This protein binds this small molecule.
Small molecule (SMILES): CC(=O)N[C@@H]1[C@@H](O)[C@H](O)[C@@H](CO)O[C@H]1O

Binding-site contacts:
Ligand atom C5 contacts residue ASN156 of chain 10.B at 3.6 Å.
Ligand atom C2 contacts residue ASN156 of chain 10.B at 2.4 Å.
Ligand atom C8 contacts residue PHE168 of chain 10.B at 4.4 Å (hydrophobic).
Ligand atom C1 contacts residue ASN156 of chain 10.B at 1.4 Å.
Ligand atom O7 contacts residue ASN156 of chain 10.B at 3.7 Å.
Ligand atom C4 contacts residue ASN156 of chain 10.B at 4.2 Å.
Ligand atom N2 contacts residue ASN156 of chain 10.B at 2.9 Å (h-bond).
Ligand atom C7 contacts residue ASN156 of chain 10.B at 3.5 Å.
Ligand atom O5 contacts residue ASN156 of chain 10.B at 2.3 Å (h-bond).
Ligand atom C3 contacts residue ASN156 of chain 10.B at 3.8 Å.

Sequence of chain 10.B:
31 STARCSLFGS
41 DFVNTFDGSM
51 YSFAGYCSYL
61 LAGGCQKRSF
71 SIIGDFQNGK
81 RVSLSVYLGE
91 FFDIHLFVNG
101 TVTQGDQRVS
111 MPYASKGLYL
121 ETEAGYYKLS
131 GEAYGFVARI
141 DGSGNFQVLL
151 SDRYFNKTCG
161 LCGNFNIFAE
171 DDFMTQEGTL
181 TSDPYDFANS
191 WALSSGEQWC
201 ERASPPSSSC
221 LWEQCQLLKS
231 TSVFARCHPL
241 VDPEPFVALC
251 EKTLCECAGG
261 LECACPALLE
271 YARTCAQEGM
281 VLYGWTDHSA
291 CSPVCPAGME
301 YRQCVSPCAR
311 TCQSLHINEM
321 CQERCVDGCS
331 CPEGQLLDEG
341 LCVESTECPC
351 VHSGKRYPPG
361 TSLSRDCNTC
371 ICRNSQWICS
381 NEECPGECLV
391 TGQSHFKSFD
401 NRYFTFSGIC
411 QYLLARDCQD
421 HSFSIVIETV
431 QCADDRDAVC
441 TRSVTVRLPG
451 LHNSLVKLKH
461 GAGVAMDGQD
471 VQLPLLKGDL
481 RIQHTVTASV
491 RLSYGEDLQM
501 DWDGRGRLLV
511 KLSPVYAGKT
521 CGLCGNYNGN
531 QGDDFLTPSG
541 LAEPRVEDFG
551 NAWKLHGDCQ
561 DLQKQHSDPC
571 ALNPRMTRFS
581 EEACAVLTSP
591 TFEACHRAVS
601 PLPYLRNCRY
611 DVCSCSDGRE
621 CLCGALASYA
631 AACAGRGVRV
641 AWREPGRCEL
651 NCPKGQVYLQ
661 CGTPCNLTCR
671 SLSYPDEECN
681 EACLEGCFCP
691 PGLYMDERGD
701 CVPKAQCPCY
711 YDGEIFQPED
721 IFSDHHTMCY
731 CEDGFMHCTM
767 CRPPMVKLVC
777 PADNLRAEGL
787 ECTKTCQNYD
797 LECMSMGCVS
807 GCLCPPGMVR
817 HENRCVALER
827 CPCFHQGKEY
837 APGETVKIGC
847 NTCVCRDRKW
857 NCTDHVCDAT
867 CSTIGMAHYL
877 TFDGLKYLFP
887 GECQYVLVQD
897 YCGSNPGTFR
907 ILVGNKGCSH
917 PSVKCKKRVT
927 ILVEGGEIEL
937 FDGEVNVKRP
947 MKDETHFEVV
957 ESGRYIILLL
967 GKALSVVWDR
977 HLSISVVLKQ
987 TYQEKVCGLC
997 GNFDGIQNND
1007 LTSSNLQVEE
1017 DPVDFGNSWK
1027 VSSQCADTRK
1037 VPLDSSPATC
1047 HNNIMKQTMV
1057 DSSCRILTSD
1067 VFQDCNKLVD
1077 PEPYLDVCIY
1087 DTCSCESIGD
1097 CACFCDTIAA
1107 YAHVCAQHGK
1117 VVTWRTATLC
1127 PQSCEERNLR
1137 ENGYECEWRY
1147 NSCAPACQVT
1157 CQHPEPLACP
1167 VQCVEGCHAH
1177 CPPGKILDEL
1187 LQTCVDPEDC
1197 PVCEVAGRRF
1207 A